A protein and the small-molecule ligand that binds it are described below.
Small molecule (SMILES): CNc1cc(Oc2c(Cl)cc(NC(=O)Nc3cccc(C(F)(F)F)c3)cc2Cl)ncn1

Binding-site contacts:
Ligand atom N42 contacts residue THR120 of chain 1.A at 3.2 Å (h-bond).
Ligand atom C01 contacts residue TYR122 of chain 1.A at 3.6 Å (hydrophobic).
Ligand atom C13 contacts residue THR120 of chain 1.A at 3.5 Å.
Ligand atom C29 contacts residue ILE93 of chain 1.A at 3.8 Å (hydrophobic).
Ligand atom N05 contacts residue ILE123 of chain 1.A at 2.9 Å (h-bond).
Ligand atom N18 contacts residue ASP187 of chain 1.A at 3.6 Å.
Ligand atom F37 contacts residue HIS167 of chain 1.A at 3.2 Å.
Ligand atom C20 contacts residue GLU90 of chain 1.A at 3.7 Å.
Ligand atom C07 contacts residue ILE123 of chain 1.A at 3.7 Å (hydrophobic).
Ligand atom N22 contacts residue LEU94 of chain 1.A at 3.5 Å.
Ligand atom F37 contacts residue ALA186 of chain 1.A at 3.6 Å.
Ligand atom CL41 contacts residue ALA186 of chain 1.A at 3.6 Å.
Ligand atom N45 contacts residue LEU176 of chain 1.A at 3.7 Å.
Ligand atom C20 contacts residue ASP187 of chain 1.A at 3.3 Å.
Ligand atom C43 contacts residue THR120 of chain 1.A at 3.7 Å.
Ligand atom O21 contacts residue ASP187 of chain 1.A at 2.7 Å (salt-bridge).
Ligand atom F35 contacts residue LEU158 of chain 1.A at 3.2 Å.
Ligand atom C43 contacts residue ILE103 of chain 1.A at 3.7 Å (hydrophobic).
Ligand atom F36 contacts residue VAL102 of chain 1.A at 3.5 Å.
Ligand atom CL14 contacts residue THR120 of chain 1.A at 3.3 Å.
Ligand atom F35 contacts residue LEU97 of chain 1.A at 3.5 Å.
Ligand atom C01 contacts residue ILE123 of chain 1.A at 3.7 Å (hydrophobic).
Ligand atom CL14 contacts residue ALA69 of chain 1.A at 3.5 Å.
Ligand atom C10 contacts residue ALA69 of chain 1.A at 3.5 Å (hydrophobic).
Ligand atom N42 contacts residue ALA69 of chain 1.A at 3.5 Å.
Ligand atom C07 contacts residue LEU176 of chain 1.A at 3.7 Å (hydrophobic).
Ligand atom N22 contacts residue GLU90 of chain 1.A at 3.4 Å (salt-bridge).
Ligand atom N45 contacts residue ILE123 of chain 1.A at 2.9 Å (h-bond).
Ligand atom N18 contacts residue GLU90 of chain 1.A at 3.3 Å (salt-bridge).
Ligand atom C43 contacts residue GLN121 of chain 1.A at 3.2 Å.
Ligand atom O21 contacts residue ALA186 of chain 1.A at 3.6 Å.
Ligand atom C38 contacts residue ASP187 of chain 1.A at 3.5 Å.
Ligand atom N45 contacts residue TYR122 of chain 1.A at 3.5 Å.
Ligand atom N45 contacts residue GLN121 of chain 1.A at 3.7 Å.
Ligand atom CL41 contacts residue PHE188 of chain 1.A at 3.2 Å.
Ligand atom C27 contacts residue ILE93 of chain 1.A at 3.5 Å (hydrophobic).
Ligand atom N05 contacts residue TYR122 of chain 1.A at 3.4 Å.
Ligand atom F36 contacts residue VAL185 of chain 1.A at 3.4 Å.
Ligand atom F36 contacts residue LEU97 of chain 1.A at 3.6 Å.
Ligand atom F36 contacts residue ILE103 of chain 1.A at 3.8 Å.

Sequence of chain 1.A:
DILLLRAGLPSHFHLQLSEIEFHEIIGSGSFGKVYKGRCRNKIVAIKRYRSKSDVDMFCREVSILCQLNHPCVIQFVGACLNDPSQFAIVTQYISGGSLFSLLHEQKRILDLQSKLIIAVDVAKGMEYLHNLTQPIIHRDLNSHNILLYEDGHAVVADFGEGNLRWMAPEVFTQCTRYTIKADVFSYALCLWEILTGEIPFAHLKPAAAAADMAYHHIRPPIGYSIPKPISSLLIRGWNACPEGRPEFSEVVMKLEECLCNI